This protein binds this small molecule.
Small molecule (SMILES): CC(C)C[C@H](NC(=O)OCc1ccccc1)C(=O)N[C@@H](C[C@@H]1CCNC1=O)C(O)S(=O)(=O)O

Sequence of chain 2.A:
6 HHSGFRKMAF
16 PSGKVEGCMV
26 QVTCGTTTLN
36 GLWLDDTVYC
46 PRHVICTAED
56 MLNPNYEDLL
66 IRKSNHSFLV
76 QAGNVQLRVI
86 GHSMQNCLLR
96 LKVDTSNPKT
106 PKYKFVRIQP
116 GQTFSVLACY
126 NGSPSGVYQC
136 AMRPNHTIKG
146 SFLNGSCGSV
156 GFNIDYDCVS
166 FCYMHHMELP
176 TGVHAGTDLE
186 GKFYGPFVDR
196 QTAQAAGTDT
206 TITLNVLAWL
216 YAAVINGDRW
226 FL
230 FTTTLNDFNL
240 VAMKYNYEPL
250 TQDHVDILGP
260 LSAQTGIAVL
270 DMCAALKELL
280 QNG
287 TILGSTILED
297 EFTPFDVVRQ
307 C

Binding-site contacts:
Ligand atom N28 contacts residue GLU173 of chain 2.A at 3.0 Å (salt-bridge).
Ligand atom C20 contacts residue CYS152 of chain 2.A at 2.7 Å (hydrophobic).
Ligand atom C12 contacts residue K361 of chain 2.B at 0.1 Å.
Ligand atom C7 contacts residue GLU173 of chain 2.A at 3.2 Å.
Ligand atom C29 contacts residue K361 of chain 2.B at 0.0 Å.
Ligand atom C17 contacts residue K361 of chain 2.B at 0.1 Å.
Ligand atom C27 contacts residue K361 of chain 2.B at 0.0 Å.
Ligand atom C3 contacts residue K361 of chain 2.B at 0.0 Å.
Ligand atom O8 contacts residue K361 of chain 2.B at 0.0 Å (h-bond).
Ligand atom C16 contacts residue K361 of chain 2.B at 0.0 Å.
Ligand atom N28 contacts residue K361 of chain 2.B at 0.0 Å (h-bond).
Ligand atom N19 contacts residue HIS171 of chain 2.A at 3.0 Å (h-bond).
Ligand atom C24 contacts residue K361 of chain 2.B at 0.1 Å.
Ligand atom N19 contacts residue K361 of chain 2.B at 0.1 Å (h-bond).
Ligand atom C21 contacts residue CYS152 of chain 2.A at 1.8 Å (hydrophobic).
Ligand atom C14 contacts residue K361 of chain 2.B at 0.1 Å.
Ligand atom C7 contacts residue K361 of chain 2.B at 0.0 Å.
Ligand atom C4 contacts residue K361 of chain 2.B at 0.0 Å.
Ligand atom O10 contacts residue GLU173 of chain 2.A at 3.0 Å (salt-bridge).
Ligand atom C13 contacts residue K361 of chain 2.B at 0.1 Å.
Ligand atom C6 contacts residue K361 of chain 2.B at 0.0 Å.
Ligand atom C1 contacts residue K361 of chain 2.B at 0.0 Å.
Ligand atom O30 contacts residue HIS170 of chain 2.A at 2.8 Å (h-bond).
Ligand atom N11 contacts residue K361 of chain 2.B at 0.1 Å (h-bond).
Ligand atom C25 contacts residue K361 of chain 2.B at 0.0 Å.
Ligand atom O22 contacts residue K361 of chain 2.B at 1.3 Å.
Ligand atom C9 contacts residue K361 of chain 2.B at 0.0 Å.
Ligand atom O22 contacts residue CYS152 of chain 2.A at 2.6 Å (h-bond).
Ligand atom C15 contacts residue K361 of chain 2.B at 0.0 Å.
Ligand atom C26 contacts residue K361 of chain 2.B at 0.0 Å.
Ligand atom C24 contacts residue CYS152 of chain 2.A at 3.2 Å (hydrophobic).
Ligand atom O30 contacts residue K361 of chain 2.B at 0.0 Å (h-bond).
Ligand atom N19 contacts residue CYS152 of chain 2.A at 3.0 Å (h-bond).
Ligand atom O18 contacts residue K361 of chain 2.B at 0.1 Å (h-bond).
Ligand atom C5 contacts residue K361 of chain 2.B at 0.0 Å.
Ligand atom C21 contacts residue K361 of chain 2.B at 0.1 Å.
Ligand atom C2 contacts residue K361 of chain 2.B at 0.0 Å.
Ligand atom C20 contacts residue K361 of chain 2.B at 0.1 Å.
Ligand atom O22 contacts residue HIS48 of chain 2.A at 2.9 Å (h-bond).
Ligand atom O10 contacts residue K361 of chain 2.B at 0.0 Å (h-bond).